Sequence of chain 1.E:
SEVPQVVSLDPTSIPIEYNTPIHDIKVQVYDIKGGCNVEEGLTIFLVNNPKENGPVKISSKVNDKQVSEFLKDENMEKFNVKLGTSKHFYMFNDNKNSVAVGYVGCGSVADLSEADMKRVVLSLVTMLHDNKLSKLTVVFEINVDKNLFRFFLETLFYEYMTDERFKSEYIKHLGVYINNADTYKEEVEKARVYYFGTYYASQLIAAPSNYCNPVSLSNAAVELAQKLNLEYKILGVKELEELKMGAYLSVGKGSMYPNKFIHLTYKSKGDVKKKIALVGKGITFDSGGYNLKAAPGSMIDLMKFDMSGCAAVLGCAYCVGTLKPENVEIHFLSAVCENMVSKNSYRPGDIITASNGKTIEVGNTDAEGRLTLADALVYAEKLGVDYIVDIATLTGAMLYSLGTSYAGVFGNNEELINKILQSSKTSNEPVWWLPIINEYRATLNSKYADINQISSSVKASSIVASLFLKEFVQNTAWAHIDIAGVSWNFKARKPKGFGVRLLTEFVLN

Binding-site contacts:
Ligand atom C04 contacts residue ALA376 of chain 1.E at 3.6 Å (hydrophobic).
Ligand atom O21 contacts residue GLY405 of chain 1.E at 3.6 Å.
Ligand atom C11 contacts residue ZN1 of chain 1.YA at 3.2 Å.
Ligand atom C14 contacts residue MET312 of chain 1.E at 3.7 Å (hydrophobic).
Ligand atom P08 contacts residue LEU403 of chain 1.E at 3.7 Å.
Ligand atom C07 contacts residue CO31 of chain 1.XA at 3.4 Å.
Ligand atom O10 contacts residue LEU403 of chain 1.E at 3.6 Å.
Ligand atom O10 contacts residue ZN1 of chain 1.ZA at 2.7 Å.
Ligand atom O10 contacts residue CO31 of chain 1.XA at 2.6 Å (h-bond).
Ligand atom P08 contacts residue ASP295 of chain 1.E at 3.8 Å.
Ligand atom N12 contacts residue THR402 of chain 1.E at 3.6 Å (h-bond).
Ligand atom C04 contacts residue ASP375 of chain 1.E at 3.8 Å.
Ligand atom C07 contacts residue LEU403 of chain 1.E at 3.3 Å (hydrophobic).
Ligand atom C16 contacts residue GLY405 of chain 1.E at 3.8 Å.
Ligand atom O20 contacts residue GLY405 of chain 1.E at 2.2 Å (h-bond).
Ligand atom C19 contacts residue GLY405 of chain 1.E at 3.2 Å.
Ligand atom C11 contacts residue THR402 of chain 1.E at 3.3 Å.
Ligand atom O10 contacts residue ASP375 of chain 1.E at 3.2 Å (salt-bridge).
Ligand atom P08 contacts residue ASP375 of chain 1.E at 3.6 Å.
Ligand atom C17 contacts residue PHE314 of chain 1.E at 3.5 Å (hydrophobic).
Ligand atom O09 contacts residue ASP375 of chain 1.E at 3.1 Å (salt-bridge).
Ligand atom N12 contacts residue ASP295 of chain 1.E at 3.3 Å (salt-bridge).
Ligand atom O10 contacts residue ZN1 of chain 1.YA at 2.5 Å.
Ligand atom C18 contacts residue PHE314 of chain 1.E at 3.6 Å (hydrophobic).
Ligand atom C05 contacts residue ASP375 of chain 1.E at 3.7 Å.
Ligand atom C14 contacts residue LYS302 of chain 1.E at 3.6 Å.
Ligand atom P08 contacts residue ZN1 of chain 1.ZA at 2.9 Å.
Ligand atom N12 contacts residue ZN1 of chain 1.YA at 2.4 Å.
Ligand atom O10 contacts residue GLU377 of chain 1.E at 3.1 Å (salt-bridge).
Ligand atom O10 contacts residue LYS290 of chain 1.E at 3.3 Å (salt-bridge).
Ligand atom P08 contacts residue ZN1 of chain 1.YA at 3.3 Å.
Ligand atom N12 contacts residue ASP315 of chain 1.E at 2.7 Å (salt-bridge).
Ligand atom N12 contacts residue LYS290 of chain 1.E at 3.6 Å.
Ligand atom C15 contacts residue MET312 of chain 1.E at 3.6 Å (hydrophobic).
Ligand atom O20 contacts residue THR404 of chain 1.E at 3.0 Å.
Ligand atom O09 contacts residue ZN1 of chain 1.ZA at 2.1 Å.
Ligand atom O10 contacts residue ASP295 of chain 1.E at 3.6 Å.
Ligand atom O09 contacts residue LYS302 of chain 1.E at 2.7 Å (salt-bridge).
Ligand atom O09 contacts residue ASP295 of chain 1.E at 2.9 Å (salt-bridge).
Ligand atom O09 contacts residue ZN1 of chain 1.YA at 3.7 Å.

A protein and the small-molecule ligand that binds it are described below.
Small molecule (SMILES): CC(C)C[C@H](CP(=O)(O)[C@@H](N)c1ccccc1)C(=O)O